Binding-site contacts:
Ligand atom C1 contacts residue THR156 of chain 52.A at 3.4 Å.
Ligand atom O7 contacts residue ASN154 of chain 52.A at 3.3 Å (h-bond).
Ligand atom O5 contacts residue THR156 of chain 52.A at 4.2 Å.
Ligand atom C2 contacts residue ASN154 of chain 52.A at 4.0 Å.
Ligand atom C5 contacts residue THR156 of chain 52.A at 4.3 Å.
Ligand atom C7 contacts residue ASN154 of chain 52.A at 3.5 Å.
Ligand atom O7 contacts residue GLY150 of chain 52.A at 3.4 Å (h-bond).
Ligand atom C1 contacts residue ASN154 of chain 52.A at 3.0 Å.
Ligand atom O5 contacts residue ASN154 of chain 52.A at 4.0 Å.
Ligand atom N2 contacts residue ASN154 of chain 52.A at 3.8 Å.
Ligand atom C7 contacts residue GLY150 of chain 52.A at 4.3 Å.
Ligand atom C2 contacts residue THR156 of chain 52.A at 3.9 Å.
Ligand atom C3 contacts residue THR156 of chain 52.A at 4.0 Å.
Ligand atom C1 contacts residue MET151 of chain 52.A at 4.4 Å (hydrophobic).
Ligand atom C8 contacts residue ASN154 of chain 52.A at 3.9 Å.
Ligand atom N2 contacts residue THR156 of chain 52.A at 3.8 Å.

Sequence of chain 52.A:
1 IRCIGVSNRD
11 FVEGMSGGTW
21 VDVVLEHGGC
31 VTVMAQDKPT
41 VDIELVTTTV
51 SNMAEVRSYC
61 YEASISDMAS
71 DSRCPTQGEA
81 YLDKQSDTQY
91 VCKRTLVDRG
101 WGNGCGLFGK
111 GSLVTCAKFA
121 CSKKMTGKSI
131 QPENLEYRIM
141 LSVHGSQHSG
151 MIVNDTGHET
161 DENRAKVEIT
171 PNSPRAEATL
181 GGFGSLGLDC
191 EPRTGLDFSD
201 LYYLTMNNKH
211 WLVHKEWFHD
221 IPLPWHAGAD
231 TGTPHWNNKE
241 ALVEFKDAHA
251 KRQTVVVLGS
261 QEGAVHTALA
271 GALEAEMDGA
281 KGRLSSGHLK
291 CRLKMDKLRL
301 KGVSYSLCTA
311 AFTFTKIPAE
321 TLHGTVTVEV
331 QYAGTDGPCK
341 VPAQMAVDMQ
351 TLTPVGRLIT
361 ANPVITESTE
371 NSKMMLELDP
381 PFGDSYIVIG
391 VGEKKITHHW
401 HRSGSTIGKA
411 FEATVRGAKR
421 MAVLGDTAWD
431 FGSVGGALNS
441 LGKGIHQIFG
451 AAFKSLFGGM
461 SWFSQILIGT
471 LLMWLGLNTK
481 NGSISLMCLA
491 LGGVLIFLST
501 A

A protein and the small-molecule ligand that binds it are described below.
Small molecule (SMILES): CC(=O)N[C@H]1[C@H](O[C@H]2[C@H](O)[C@@H](NC(C)=O)CO[C@@H]2CO)O[C@H](CO)[C@@H](O)[C@@H]1O